Binding-site contacts:
Ligand atom CAN contacts residue GLU423 of chain 1.A at 3.8 Å.
Ligand atom OAA contacts residue PRO499 of chain 1.A at 4.0 Å.
Ligand atom CAL contacts residue MET729 of chain 1.A at 4.0 Å (hydrophobic).
Ligand atom FAF contacts residue MET729 of chain 1.A at 3.7 Å.
Ligand atom CAU contacts residue TYR471 of chain 1.A at 3.9 Å (hydrophobic).
Ligand atom FAF contacts residue GLU423 of chain 1.A at 3.9 Å.
Ligand atom CAT contacts residue TYR471 of chain 1.A at 3.8 Å (hydrophobic).
Ligand atom OAQ contacts residue THR707 of chain 1.A at 3.9 Å.
Ligand atom OAB contacts residue ARG506 of chain 1.A at 3.6 Å (salt-bridge).
Ligand atom OAE contacts residue SER675 of chain 1.A at 3.3 Å.
Ligand atom OAB contacts residue TYR471 of chain 1.A at 3.9 Å.
Ligand atom CAV contacts residue TYR471 of chain 1.A at 3.7 Å (hydrophobic).
Ligand atom CAT contacts residue THR501 of chain 1.A at 3.8 Å.
Ligand atom OAC contacts residue SER675 of chain 1.A at 2.4 Å (h-bond).
Ligand atom NAP contacts residue THR501 of chain 1.A at 3.7 Å.
Ligand atom CAJ contacts residue TYR471 of chain 1.A at 3.9 Å (hydrophobic).
Ligand atom CAW contacts residue TYR471 of chain 1.A at 3.9 Å (hydrophobic).
Ligand atom CAS contacts residue TYR753 of chain 1.A at 4.0 Å (hydrophobic).
Ligand atom CAJ contacts residue TYR753 of chain 1.A at 3.8 Å (hydrophobic).
Ligand atom OAA contacts residue ARG506 of chain 1.A at 2.8 Å (salt-bridge).
Ligand atom OAC contacts residue GLY674 of chain 1.A at 3.0 Å.
Ligand atom CAM contacts residue GLU726 of chain 1.A at 3.9 Å.
Ligand atom FAH contacts residue GLU423 of chain 1.A at 3.5 Å.
Ligand atom OAA contacts residue LEU500 of chain 1.A at 3.4 Å.
Ligand atom FAG contacts residue TYR753 of chain 1.A at 2.4 Å.
Ligand atom OAA contacts residue THR501 of chain 1.A at 3.0 Å (h-bond).
Ligand atom CAT contacts residue ARG506 of chain 1.A at 3.9 Å.
Ligand atom NAP contacts residue TYR471 of chain 1.A at 3.8 Å.
Ligand atom FAH contacts residue TYR471 of chain 1.A at 3.1 Å.
Ligand atom NAP contacts residue PRO499 of chain 1.A at 3.0 Å (h-bond).
Ligand atom PBA contacts residue SER675 of chain 1.A at 3.4 Å.
Ligand atom NAY contacts residue TYR471 of chain 1.A at 3.9 Å.
Ligand atom CAZ contacts residue TYR753 of chain 1.A at 3.7 Å (hydrophobic).
Ligand atom CAJ contacts residue PRO499 of chain 1.A at 3.7 Å (hydrophobic).
Ligand atom CAT contacts residue PRO499 of chain 1.A at 4.0 Å (hydrophobic).
Ligand atom FAH contacts residue PRO499 of chain 1.A at 3.5 Å.
Ligand atom OAD contacts residue SER675 of chain 1.A at 2.6 Å (h-bond).
Ligand atom CAV contacts residue PRO499 of chain 1.A at 3.8 Å (hydrophobic).
Ligand atom OAA contacts residue TYR471 of chain 1.A at 4.0 Å.
Ligand atom FAG contacts residue PRO499 of chain 1.A at 4.1 Å.

Sequence of chain 1.A:
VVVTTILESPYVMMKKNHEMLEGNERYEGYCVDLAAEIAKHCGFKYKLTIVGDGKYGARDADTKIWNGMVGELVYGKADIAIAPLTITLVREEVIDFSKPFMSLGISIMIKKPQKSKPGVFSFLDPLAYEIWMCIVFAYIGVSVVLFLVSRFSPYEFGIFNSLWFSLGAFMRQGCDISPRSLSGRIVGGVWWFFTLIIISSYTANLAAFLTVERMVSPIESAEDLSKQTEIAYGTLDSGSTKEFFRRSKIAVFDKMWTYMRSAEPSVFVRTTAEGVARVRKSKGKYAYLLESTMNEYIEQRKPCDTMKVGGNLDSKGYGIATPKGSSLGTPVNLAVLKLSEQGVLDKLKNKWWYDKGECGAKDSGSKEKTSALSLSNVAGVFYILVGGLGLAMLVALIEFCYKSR

The small molecule below binds the protein below.
Small molecule (SMILES): O=c1[nH]c2cc(C(F)(F)F)c(N3CCOCC3)cc2n(CP(=O)(O)O)c1=O